Sequence of chain 1.D:
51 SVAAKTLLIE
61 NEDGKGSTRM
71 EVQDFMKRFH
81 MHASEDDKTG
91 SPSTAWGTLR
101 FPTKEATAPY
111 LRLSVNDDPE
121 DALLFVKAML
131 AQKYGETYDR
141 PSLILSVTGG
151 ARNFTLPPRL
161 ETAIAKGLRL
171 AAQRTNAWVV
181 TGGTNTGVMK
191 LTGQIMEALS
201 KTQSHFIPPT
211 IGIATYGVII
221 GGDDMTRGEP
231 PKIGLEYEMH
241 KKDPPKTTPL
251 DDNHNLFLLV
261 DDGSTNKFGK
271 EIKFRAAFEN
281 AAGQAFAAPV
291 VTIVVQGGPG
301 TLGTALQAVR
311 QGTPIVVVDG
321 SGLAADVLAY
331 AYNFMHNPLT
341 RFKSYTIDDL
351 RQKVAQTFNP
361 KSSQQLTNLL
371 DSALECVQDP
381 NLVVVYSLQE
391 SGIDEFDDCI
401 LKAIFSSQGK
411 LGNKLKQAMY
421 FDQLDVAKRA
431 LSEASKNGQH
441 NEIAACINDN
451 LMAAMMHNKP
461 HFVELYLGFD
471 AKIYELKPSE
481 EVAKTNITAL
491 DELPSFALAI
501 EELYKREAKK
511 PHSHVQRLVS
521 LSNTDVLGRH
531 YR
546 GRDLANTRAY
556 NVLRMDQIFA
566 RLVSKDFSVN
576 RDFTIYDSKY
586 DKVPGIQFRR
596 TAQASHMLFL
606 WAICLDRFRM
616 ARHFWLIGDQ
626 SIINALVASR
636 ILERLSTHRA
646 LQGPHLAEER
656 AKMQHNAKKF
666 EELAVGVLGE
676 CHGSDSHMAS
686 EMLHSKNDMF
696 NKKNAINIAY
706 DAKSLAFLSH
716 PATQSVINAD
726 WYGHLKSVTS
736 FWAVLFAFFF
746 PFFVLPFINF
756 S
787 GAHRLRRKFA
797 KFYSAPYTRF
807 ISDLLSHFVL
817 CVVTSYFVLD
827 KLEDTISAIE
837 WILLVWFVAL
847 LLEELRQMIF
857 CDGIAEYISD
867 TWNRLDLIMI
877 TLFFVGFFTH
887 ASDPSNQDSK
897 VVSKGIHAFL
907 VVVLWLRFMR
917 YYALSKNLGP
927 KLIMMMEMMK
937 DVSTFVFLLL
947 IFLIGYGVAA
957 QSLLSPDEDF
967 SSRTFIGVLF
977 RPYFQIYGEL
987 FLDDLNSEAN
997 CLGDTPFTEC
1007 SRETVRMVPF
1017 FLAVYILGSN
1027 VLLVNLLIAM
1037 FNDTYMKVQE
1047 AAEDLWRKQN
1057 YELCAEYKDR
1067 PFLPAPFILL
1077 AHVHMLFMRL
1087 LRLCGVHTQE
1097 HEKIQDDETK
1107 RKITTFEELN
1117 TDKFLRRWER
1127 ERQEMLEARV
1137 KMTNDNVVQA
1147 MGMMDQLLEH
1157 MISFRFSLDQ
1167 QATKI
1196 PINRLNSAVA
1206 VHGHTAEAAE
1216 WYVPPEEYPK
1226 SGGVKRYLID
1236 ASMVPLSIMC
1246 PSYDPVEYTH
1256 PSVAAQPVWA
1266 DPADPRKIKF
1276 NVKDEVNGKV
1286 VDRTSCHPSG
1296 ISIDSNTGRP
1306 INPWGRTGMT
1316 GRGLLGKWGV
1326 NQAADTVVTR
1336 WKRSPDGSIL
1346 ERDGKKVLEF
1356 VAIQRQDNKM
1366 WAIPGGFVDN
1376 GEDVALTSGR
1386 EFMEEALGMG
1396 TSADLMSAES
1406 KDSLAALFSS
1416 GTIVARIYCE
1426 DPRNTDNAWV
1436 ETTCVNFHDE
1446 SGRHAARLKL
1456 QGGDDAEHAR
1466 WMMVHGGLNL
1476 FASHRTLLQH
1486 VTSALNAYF

Binding-site contacts:
Ligand atom C16 contacts residue TYR979 of chain 1.D at 3.7 Å (hydrophobic).
Ligand atom C26 contacts residue LEU949 of chain 1.D at 4.0 Å (hydrophobic).
Ligand atom C15 contacts residue LEU975 of chain 1.D at 3.7 Å (hydrophobic).
Ligand atom C2 contacts residue CLR1 of chain 1.IA at 3.6 Å.
Ligand atom C24 contacts residue TYR979 of chain 1.D at 4.2 Å (hydrophobic).
Ligand atom C26 contacts residue VAL942 of chain 1.D at 3.5 Å (hydrophobic).
Ligand atom C6 contacts residue ILE972 of chain 1.D at 4.1 Å (hydrophobic).
Ligand atom C3 contacts residue ARG1012 of chain 1.C at 4.0 Å.
Ligand atom C4 contacts residue PRO1015 of chain 1.C at 3.8 Å (hydrophobic).
Ligand atom O1 contacts residue ILE972 of chain 1.D at 4.0 Å.
Ligand atom C27 contacts residue TYR979 of chain 1.D at 3.8 Å (hydrophobic).
Ligand atom O1 contacts residue PHE1003 of chain 1.C at 2.6 Å (h-bond).
Ligand atom C26 contacts residue LEU946 of chain 1.D at 3.9 Å (hydrophobic).
Ligand atom C16 contacts residue LEU975 of chain 1.D at 3.6 Å (hydrophobic).
Ligand atom C4 contacts residue ARG1012 of chain 1.C at 3.7 Å.
Ligand atom C4 contacts residue PHE1003 of chain 1.C at 3.8 Å (hydrophobic).
Ligand atom C19 contacts residue PRO1015 of chain 1.C at 4.0 Å (hydrophobic).
Ligand atom C7 contacts residue PHE976 of chain 1.D at 3.5 Å (hydrophobic).
Ligand atom C26 contacts residue LEU945 of chain 1.D at 3.9 Å (hydrophobic).
Ligand atom C2 contacts residue ARG1012 of chain 1.C at 4.2 Å.
Ligand atom C24 contacts residue LEU949 of chain 1.D at 4.0 Å (hydrophobic).
Ligand atom C6 contacts residue PHE976 of chain 1.D at 3.6 Å (hydrophobic).
Ligand atom C5 contacts residue PRO1015 of chain 1.C at 3.7 Å (hydrophobic).
Ligand atom O1 contacts residue ARG1012 of chain 1.C at 2.9 Å (salt-bridge).
Ligand atom C19 contacts residue PHE1016 of chain 1.C at 3.8 Å (hydrophobic).
Ligand atom C19 contacts residue ARG1012 of chain 1.C at 3.4 Å.
Ligand atom O1 contacts residue THR1004 of chain 1.C at 4.1 Å.
Ligand atom C25 contacts residue LEU949 of chain 1.D at 3.9 Å (hydrophobic).
Ligand atom C27 contacts residue VAL942 of chain 1.D at 3.9 Å (hydrophobic).
Ligand atom C25 contacts residue TYR979 of chain 1.D at 3.8 Å (hydrophobic).
Ligand atom C12 contacts residue LEU975 of chain 1.D at 4.1 Å (hydrophobic).
Ligand atom C1 contacts residue CLR1 of chain 1.IA at 3.9 Å.
Ligand atom C3 contacts residue ILE972 of chain 1.D at 3.8 Å (hydrophobic).
Ligand atom C18 contacts residue ALA1019 of chain 1.C at 3.8 Å (hydrophobic).
Ligand atom C3 contacts residue PHE1003 of chain 1.C at 3.8 Å (hydrophobic).
Ligand atom C7 contacts residue PRO1015 of chain 1.C at 4.0 Å (hydrophobic).
Ligand atom C18 contacts residue PHE1016 of chain 1.C at 3.9 Å (hydrophobic).
Ligand atom C6 contacts residue PRO1015 of chain 1.C at 3.6 Å (hydrophobic).
Ligand atom C22 contacts residue TYR979 of chain 1.D at 4.0 Å (hydrophobic).
Ligand atom C4 contacts residue ILE972 of chain 1.D at 4.2 Å (hydrophobic).

Sequence of chain 1.C:
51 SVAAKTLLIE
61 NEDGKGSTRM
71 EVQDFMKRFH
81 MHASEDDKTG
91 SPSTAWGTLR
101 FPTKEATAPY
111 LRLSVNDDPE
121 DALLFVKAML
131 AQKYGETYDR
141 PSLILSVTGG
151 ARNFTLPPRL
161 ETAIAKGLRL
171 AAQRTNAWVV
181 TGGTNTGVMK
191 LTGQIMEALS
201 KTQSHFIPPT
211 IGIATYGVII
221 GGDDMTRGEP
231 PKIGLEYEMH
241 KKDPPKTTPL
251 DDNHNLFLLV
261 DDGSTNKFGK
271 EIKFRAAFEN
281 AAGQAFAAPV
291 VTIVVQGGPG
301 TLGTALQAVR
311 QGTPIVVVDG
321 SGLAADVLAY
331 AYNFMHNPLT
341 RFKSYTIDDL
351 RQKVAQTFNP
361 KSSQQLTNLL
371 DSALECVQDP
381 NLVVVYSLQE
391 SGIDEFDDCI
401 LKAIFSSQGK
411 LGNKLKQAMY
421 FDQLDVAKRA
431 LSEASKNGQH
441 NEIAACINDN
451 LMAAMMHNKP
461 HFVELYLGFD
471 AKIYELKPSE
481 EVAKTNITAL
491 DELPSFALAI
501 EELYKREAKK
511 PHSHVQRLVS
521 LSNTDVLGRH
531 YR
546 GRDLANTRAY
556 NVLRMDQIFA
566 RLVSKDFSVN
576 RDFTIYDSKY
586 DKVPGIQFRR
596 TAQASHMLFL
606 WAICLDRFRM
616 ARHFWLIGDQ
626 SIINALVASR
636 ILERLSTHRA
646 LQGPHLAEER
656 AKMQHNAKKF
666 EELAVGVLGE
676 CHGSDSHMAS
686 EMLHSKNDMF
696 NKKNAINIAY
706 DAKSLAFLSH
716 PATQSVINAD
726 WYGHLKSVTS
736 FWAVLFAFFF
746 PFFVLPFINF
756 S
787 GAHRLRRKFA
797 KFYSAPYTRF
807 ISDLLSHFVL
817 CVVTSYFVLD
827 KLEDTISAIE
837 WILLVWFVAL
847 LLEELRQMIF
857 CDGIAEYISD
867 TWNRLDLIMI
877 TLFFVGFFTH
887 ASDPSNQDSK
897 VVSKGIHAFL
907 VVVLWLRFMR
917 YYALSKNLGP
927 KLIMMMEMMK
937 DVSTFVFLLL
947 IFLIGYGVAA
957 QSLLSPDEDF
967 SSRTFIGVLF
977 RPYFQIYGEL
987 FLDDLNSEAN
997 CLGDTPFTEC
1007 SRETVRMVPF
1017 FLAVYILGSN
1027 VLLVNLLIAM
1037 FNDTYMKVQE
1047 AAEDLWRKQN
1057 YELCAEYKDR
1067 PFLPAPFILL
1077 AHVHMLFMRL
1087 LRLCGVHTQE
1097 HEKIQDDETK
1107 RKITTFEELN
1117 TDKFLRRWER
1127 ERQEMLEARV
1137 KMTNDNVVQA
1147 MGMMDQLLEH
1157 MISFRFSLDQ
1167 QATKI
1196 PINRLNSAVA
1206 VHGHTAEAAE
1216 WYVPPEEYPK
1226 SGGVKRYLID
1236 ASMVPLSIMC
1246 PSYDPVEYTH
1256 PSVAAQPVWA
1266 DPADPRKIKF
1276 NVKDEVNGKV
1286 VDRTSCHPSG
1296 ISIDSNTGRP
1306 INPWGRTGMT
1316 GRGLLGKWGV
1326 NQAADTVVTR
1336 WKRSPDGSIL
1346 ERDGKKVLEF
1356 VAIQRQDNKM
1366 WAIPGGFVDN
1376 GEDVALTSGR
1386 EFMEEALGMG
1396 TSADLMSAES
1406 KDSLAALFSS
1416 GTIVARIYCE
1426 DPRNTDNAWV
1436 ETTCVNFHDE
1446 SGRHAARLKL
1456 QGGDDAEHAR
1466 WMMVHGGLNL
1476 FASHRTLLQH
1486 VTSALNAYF

This protein binds this small molecule.
Small molecule (SMILES): CC(C)CCC[C@@H](C)[C@H]1CC[C@H]2[C@@H]3CC=C4C[C@@H](O)CC[C@]4(C)[C@H]3CC[C@]12C